Sequence of chain 1.E:
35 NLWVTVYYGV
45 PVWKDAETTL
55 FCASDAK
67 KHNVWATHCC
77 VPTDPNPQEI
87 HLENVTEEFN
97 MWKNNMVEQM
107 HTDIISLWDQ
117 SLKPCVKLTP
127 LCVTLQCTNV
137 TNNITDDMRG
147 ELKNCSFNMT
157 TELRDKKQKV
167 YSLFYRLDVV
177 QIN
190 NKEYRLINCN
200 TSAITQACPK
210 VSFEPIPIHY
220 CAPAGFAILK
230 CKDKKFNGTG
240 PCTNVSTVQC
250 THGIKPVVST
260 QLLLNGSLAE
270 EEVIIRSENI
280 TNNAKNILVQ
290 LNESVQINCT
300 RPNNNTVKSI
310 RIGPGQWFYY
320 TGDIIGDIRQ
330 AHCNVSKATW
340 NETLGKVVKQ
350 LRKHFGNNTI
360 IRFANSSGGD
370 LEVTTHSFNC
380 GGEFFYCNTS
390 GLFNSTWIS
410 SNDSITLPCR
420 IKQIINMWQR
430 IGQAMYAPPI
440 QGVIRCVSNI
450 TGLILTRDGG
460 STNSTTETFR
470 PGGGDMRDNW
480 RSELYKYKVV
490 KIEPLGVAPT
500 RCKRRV

Binding-site contacts:
Ligand atom O5 contacts residue ASN236 of chain 1.E at 2.4 Å (h-bond).
Ligand atom O7 contacts residue ASN236 of chain 1.E at 3.3 Å (h-bond).
Ligand atom O7 contacts residue SER276 of chain 1.E at 3.4 Å (h-bond).
Ligand atom C5 contacts residue ASN236 of chain 1.E at 3.7 Å.
Ligand atom C7 contacts residue ASN236 of chain 1.E at 3.5 Å.
Ligand atom O7 contacts residue ARG275 of chain 1.E at 4.5 Å.
Ligand atom C3 contacts residue THR238 of chain 1.E at 3.8 Å.
Ligand atom C8 contacts residue ASN278 of chain 1.E at 4.1 Å.
Ligand atom C7 contacts residue THR238 of chain 1.E at 4.0 Å.
Ligand atom C3 contacts residue ASN236 of chain 1.E at 3.8 Å.
Ligand atom C1 contacts residue ASN236 of chain 1.E at 1.4 Å.
Ligand atom N2 contacts residue ASN236 of chain 1.E at 2.9 Å (h-bond).
Ligand atom C7 contacts residue SER276 of chain 1.E at 3.4 Å.
Ligand atom C2 contacts residue THR238 of chain 1.E at 3.4 Å.
Ligand atom N2 contacts residue THR238 of chain 1.E at 2.9 Å (h-bond).
Ligand atom O5 contacts residue THR238 of chain 1.E at 4.3 Å.
Ligand atom O7 contacts residue ILE279 of chain 1.E at 3.6 Å.
Ligand atom C1 contacts residue THR238 of chain 1.E at 3.1 Å.
Ligand atom N2 contacts residue SER276 of chain 1.E at 4.2 Å.
Ligand atom C7 contacts residue ILE279 of chain 1.E at 3.8 Å (hydrophobic).
Ligand atom C8 contacts residue SER276 of chain 1.E at 3.3 Å.
Ligand atom C4 contacts residue ASN236 of chain 1.E at 4.2 Å.
Ligand atom C8 contacts residue GLU277 of chain 1.E at 3.6 Å.
Ligand atom C8 contacts residue ILE279 of chain 1.E at 3.5 Å (hydrophobic).
Ligand atom C2 contacts residue ASN236 of chain 1.E at 2.5 Å.

The protein below binds the small molecule below.
Small molecule (SMILES): CC(=O)N[C@@H]1[C@@H](O)[C@H](O)[C@@H](CO)O[C@H]1O